Sequence of chain 1.D:
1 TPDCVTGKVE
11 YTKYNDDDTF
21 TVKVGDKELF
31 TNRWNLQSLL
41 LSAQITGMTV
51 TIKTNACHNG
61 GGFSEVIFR

The protein below binds the small molecule below.
Small molecule (SMILES): OC[C@H]1O[C@H](O)[C@H](O)[C@@H](O)[C@H]1O

Binding-site contacts:
Ligand atom O5 contacts residue ASN32 of chain 1.C at 4.3 Å.
Ligand atom O4 contacts residue ASN32 of chain 1.C at 4.1 Å.
Ligand atom O5 contacts residue TRP34 of chain 1.C at 3.7 Å.
Ligand atom C3 contacts residue ASN32 of chain 1.C at 4.3 Å.
Ligand atom C6 contacts residue ASN35 of chain 1.C at 4.0 Å.
Ligand atom O2 contacts residue ASN32 of chain 1.C at 4.0 Å.
Ligand atom C1 contacts residue TRP34 of chain 1.C at 4.0 Å (hydrophobic).
Ligand atom O6 contacts residue TRP34 of chain 1.D at 4.1 Å.
Ligand atom C3 contacts residue ARG33 of chain 1.C at 4.5 Å.
Ligand atom C6 contacts residue TRP34 of chain 1.C at 4.0 Å (hydrophobic).
Ligand atom O4 contacts residue ASP18 of chain 1.D at 4.2 Å.
Ligand atom O6 contacts residue TYR14 of chain 1.D at 3.9 Å.
Ligand atom C2 contacts residue ASN32 of chain 1.C at 3.3 Å.
Ligand atom C1 contacts residue ASN32 of chain 1.C at 3.9 Å.
Ligand atom O6 contacts residue ASN35 of chain 1.C at 3.3 Å.
Ligand atom C5 contacts residue TRP34 of chain 1.D at 4.4 Å (hydrophobic).
Ligand atom O6 contacts residue ASP18 of chain 1.D at 4.2 Å.
Ligand atom O6 contacts residue TRP34 of chain 1.C at 3.5 Å (h-bond).
Ligand atom O4 contacts residue ARG33 of chain 1.C at 3.2 Å.
Ligand atom O4 contacts residue TRP34 of chain 1.C at 3.5 Å (h-bond).
Ligand atom O3 contacts residue ARG33 of chain 1.C at 4.0 Å.
Ligand atom C4 contacts residue ARG33 of chain 1.C at 4.2 Å.
Ligand atom C6 contacts residue TRP34 of chain 1.D at 3.8 Å (hydrophobic).
Ligand atom O6 contacts residue ARG33 of chain 1.C at 4.1 Å.
Ligand atom C5 contacts residue TRP34 of chain 1.C at 4.4 Å (hydrophobic).

Sequence of chain 1.C:
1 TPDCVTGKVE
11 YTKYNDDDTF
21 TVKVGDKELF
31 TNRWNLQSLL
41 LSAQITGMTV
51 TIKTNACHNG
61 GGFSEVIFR